This protein binds this small molecule.
Small molecule (SMILES): Cc1ccc(N=C[C@@H]2CNC3=NC(N)=NC(=O)C3N2C=O)cc1

Binding-site contacts:
Ligand atom C4 contacts residue ASP142 of chain 1.D at 3.8 Å.
Ligand atom C12 contacts residue ARG116 of chain 1.D at 3.8 Å.
Ligand atom NA2 contacts residue ILE90 of chain 1.D at 2.9 Å (h-bond).
Ligand atom N8 contacts residue HIS88 of chain 1.D at 3.0 Å (h-bond).
Ligand atom C4 contacts residue ALA141 of chain 1.D at 3.9 Å (hydrophobic).
Ligand atom C2 contacts residue MET137 of chain 1.D at 3.8 Å (hydrophobic).
Ligand atom C13 contacts residue ARG116 of chain 1.D at 3.6 Å.
Ligand atom CP1 contacts residue ASP142 of chain 1.D at 3.2 Å.
Ligand atom O4 contacts residue ALA141 of chain 1.D at 3.4 Å.
Ligand atom C2 contacts residue VAL138 of chain 1.D at 3.7 Å (hydrophobic).
Ligand atom C14 contacts residue ALA141 of chain 1.D at 3.9 Å (hydrophobic).
Ligand atom C8A contacts residue LEU89 of chain 1.D at 4.0 Å (hydrophobic).
Ligand atom N8 contacts residue ILE90 of chain 1.D at 3.8 Å.
Ligand atom O3 contacts residue ASP142 of chain 1.D at 3.2 Å (salt-bridge).
Ligand atom NA2 contacts residue LEU95 of chain 1.D at 3.8 Å.
Ligand atom C2 contacts residue ILE90 of chain 1.D at 3.9 Å (hydrophobic).
Ligand atom O3 contacts residue G3N1 of chain 1.K at 2.7 Å (h-bond).
Ligand atom C9 contacts residue LEU89 of chain 1.D at 4.0 Å (hydrophobic).
Ligand atom C15 contacts residue ASP142 of chain 1.D at 4.0 Å.
Ligand atom C2 contacts residue LEU89 of chain 1.D at 3.6 Å (hydrophobic).
Ligand atom C15 contacts residue GLY115 of chain 1.D at 4.0 Å.
Ligand atom N8 contacts residue LEU89 of chain 1.D at 3.8 Å.
Ligand atom N3 contacts residue VAL138 of chain 1.D at 3.6 Å (h-bond).
Ligand atom N1 contacts residue ILE90 of chain 1.D at 3.3 Å (h-bond).
Ligand atom CP1 contacts residue ASN104 of chain 1.D at 3.1 Å.
Ligand atom C7 contacts residue TYR86 of chain 1.D at 3.1 Å (hydrophobic).
Ligand atom O3 contacts residue ASN104 of chain 1.D at 3.0 Å (h-bond).
Ligand atom NA2 contacts residue VAL138 of chain 1.D at 2.8 Å (h-bond).
Ligand atom N3 contacts residue LEU89 of chain 1.D at 3.8 Å.
Ligand atom C8A contacts residue MET137 of chain 1.D at 4.0 Å (hydrophobic).
Ligand atom N1 contacts residue LEU89 of chain 1.D at 3.8 Å.
Ligand atom CP1 contacts residue G3N1 of chain 1.K at 3.9 Å.
Ligand atom C7 contacts residue HIS88 of chain 1.D at 3.4 Å.
Ligand atom N5 contacts residue ASN104 of chain 1.D at 3.9 Å.
Ligand atom NA2 contacts residue LEU89 of chain 1.D at 4.0 Å.
Ligand atom N1 contacts residue MET137 of chain 1.D at 3.8 Å.
Ligand atom O4 contacts residue ASP142 of chain 1.D at 2.7 Å (salt-bridge).
Ligand atom C6 contacts residue TYR86 of chain 1.D at 3.4 Å (hydrophobic).
Ligand atom C15 contacts residue ALA141 of chain 1.D at 4.0 Å (hydrophobic).
Ligand atom N5 contacts residue ASP142 of chain 1.D at 4.0 Å.

Sequence of chain 1.D:
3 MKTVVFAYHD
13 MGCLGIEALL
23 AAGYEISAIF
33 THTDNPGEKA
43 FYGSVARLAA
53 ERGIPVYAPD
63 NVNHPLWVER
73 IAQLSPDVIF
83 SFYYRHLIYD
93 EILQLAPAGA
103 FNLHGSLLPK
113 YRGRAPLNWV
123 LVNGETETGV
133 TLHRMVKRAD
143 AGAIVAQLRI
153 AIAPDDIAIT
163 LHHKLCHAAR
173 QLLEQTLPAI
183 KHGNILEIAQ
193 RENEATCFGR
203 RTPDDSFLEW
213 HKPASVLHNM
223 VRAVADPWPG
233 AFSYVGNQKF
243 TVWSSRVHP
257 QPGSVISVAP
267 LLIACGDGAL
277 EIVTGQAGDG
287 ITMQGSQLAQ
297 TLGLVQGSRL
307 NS